A protein and the small-molecule ligand that binds it are described below.
Small molecule (SMILES): O=C1Nc2ccc(S(=O)(=O)O)cc2/C1=C1/Nc2ccccc2C1=O

Sequence of chain 1.B:
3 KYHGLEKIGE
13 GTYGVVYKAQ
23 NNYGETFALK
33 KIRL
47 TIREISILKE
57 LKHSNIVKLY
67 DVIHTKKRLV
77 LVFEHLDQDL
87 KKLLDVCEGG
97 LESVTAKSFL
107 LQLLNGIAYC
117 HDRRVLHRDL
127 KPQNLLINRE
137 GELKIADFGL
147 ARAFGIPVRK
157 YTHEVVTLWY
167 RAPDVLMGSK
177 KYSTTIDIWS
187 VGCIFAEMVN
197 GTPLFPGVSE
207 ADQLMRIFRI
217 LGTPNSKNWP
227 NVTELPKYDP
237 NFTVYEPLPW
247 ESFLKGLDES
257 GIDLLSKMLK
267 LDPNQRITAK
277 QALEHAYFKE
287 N

Binding-site contacts:
Ligand atom S21 contacts residue ASP143 of chain 1.B at 3.9 Å.
Ligand atom C9 contacts residue LEU132 of chain 1.B at 3.5 Å (hydrophobic).
Ligand atom O24 contacts residue GLY13 of chain 1.B at 3.8 Å.
Ligand atom C12 contacts residue GLU80 of chain 1.B at 3.8 Å.
Ligand atom C17 contacts residue PHE79 of chain 1.B at 3.4 Å (hydrophobic).
Ligand atom C6 contacts residue LEU82 of chain 1.B at 3.5 Å (hydrophobic).
Ligand atom C6 contacts residue ASP83 of chain 1.B at 3.2 Å.
Ligand atom C5 contacts residue GLN84 of chain 1.B at 3.9 Å.
Ligand atom O24 contacts residue LYS32 of chain 1.B at 3.0 Å (salt-bridge).
Ligand atom O23 contacts residue ASP143 of chain 1.B at 3.1 Å (salt-bridge).
Ligand atom C3 contacts residue ILE10 of chain 1.B at 3.4 Å (hydrophobic).
Ligand atom O10 contacts residue LEU132 of chain 1.B at 3.9 Å.
Ligand atom S21 contacts residue LYS32 of chain 1.B at 3.5 Å (salt-bridge).
Ligand atom O13 contacts residue ALA30 of chain 1.B at 3.6 Å.
Ligand atom C18 contacts residue PHE79 of chain 1.B at 3.9 Å (hydrophobic).
Ligand atom C12 contacts residue ALA30 of chain 1.B at 3.5 Å (hydrophobic).
Ligand atom N14 contacts residue ALA30 of chain 1.B at 3.2 Å.
Ligand atom C8 contacts residue LEU132 of chain 1.B at 3.6 Å (hydrophobic).
Ligand atom C1 contacts residue LEU82 of chain 1.B at 3.6 Å (hydrophobic).
Ligand atom O24 contacts residue VAL18 of chain 1.B at 3.5 Å.
Ligand atom C5 contacts residue ASP83 of chain 1.B at 3.5 Å.
Ligand atom C5 contacts residue ILE10 of chain 1.B at 3.9 Å (hydrophobic).
Ligand atom C3 contacts residue ASP85 of chain 1.B at 3.6 Å.
Ligand atom C16 contacts residue ALA30 of chain 1.B at 3.9 Å (hydrophobic).
Ligand atom O13 contacts residue GLU80 of chain 1.B at 3.7 Å.
Ligand atom C6 contacts residue GLN84 of chain 1.B at 3.9 Å.
Ligand atom C1 contacts residue ILE10 of chain 1.B at 3.9 Å (hydrophobic).
Ligand atom N14 contacts residue GLU80 of chain 1.B at 3.0 Å (salt-bridge).
Ligand atom O22 contacts residue ALA142 of chain 1.B at 3.8 Å.
Ligand atom C4 contacts residue ILE10 of chain 1.B at 3.3 Å (hydrophobic).
Ligand atom N7 contacts residue LEU82 of chain 1.B at 3.2 Å (h-bond).
Ligand atom O13 contacts residue LEU82 of chain 1.B at 2.8 Å (h-bond).
Ligand atom C5 contacts residue ASP85 of chain 1.B at 3.9 Å.
Ligand atom C4 contacts residue ASP85 of chain 1.B at 3.8 Å.
Ligand atom C11 contacts residue LEU132 of chain 1.B at 3.9 Å (hydrophobic).
Ligand atom O23 contacts residue LYS32 of chain 1.B at 2.6 Å (salt-bridge).
Ligand atom O13 contacts residue HIS81 of chain 1.B at 3.3 Å.
Ligand atom N7 contacts residue LEU132 of chain 1.B at 3.9 Å.
Ligand atom N7 contacts residue ILE10 of chain 1.B at 3.6 Å.
Ligand atom O22 contacts residue ASP143 of chain 1.B at 3.4 Å.